Binding-site contacts:
Ligand atom C7 contacts residue THR311 of chain 1.A at 3.7 Å.
Ligand atom N3 contacts residue THR311 of chain 1.A at 3.1 Å (h-bond).
Ligand atom C9 contacts residue THR311 of chain 1.A at 3.9 Å.
Ligand atom N contacts residue ASP308 of chain 1.A at 3.5 Å (salt-bridge).
Ligand atom N contacts residue DMS1 of chain 1.B at 3.0 Å (h-bond).
Ligand atom C contacts residue ASP124 of chain 1.A at 3.8 Å.
Ligand atom N1 contacts residue ASP308 of chain 1.A at 3.1 Å (salt-bridge).
Ligand atom C3 contacts residue TYR168 of chain 1.A at 3.5 Å (hydrophobic).
Ligand atom C4 contacts residue TYR168 of chain 1.A at 3.6 Å (hydrophobic).
Ligand atom C3 contacts residue LEU214 of chain 1.A at 3.7 Å (hydrophobic).
Ligand atom C2 contacts residue ASP124 of chain 1.A at 3.4 Å.
Ligand atom N3 contacts residue DMS1 of chain 1.C at 3.7 Å.
Ligand atom C6 contacts residue GLY310 of chain 1.A at 3.5 Å.
Ligand atom C7 contacts residue DMS1 of chain 1.B at 3.6 Å.
Ligand atom N3 contacts residue DMS1 of chain 1.B at 3.2 Å (h-bond).
Ligand atom C12 contacts residue GLY169 of chain 1.A at 3.8 Å.
Ligand atom N contacts residue GLY310 of chain 1.A at 3.3 Å (h-bond).
Ligand atom N1 contacts residue ASP124 of chain 1.A at 2.9 Å (salt-bridge).
Ligand atom C11 contacts residue TYR315 of chain 1.A at 3.5 Å (hydrophobic).
Ligand atom C1 contacts residue GLY310 of chain 1.A at 3.3 Å.
Ligand atom C contacts residue ASP308 of chain 1.A at 3.8 Å.
Ligand atom C9 contacts residue TYR315 of chain 1.A at 3.9 Å (hydrophobic).
Ligand atom C5 contacts residue TYR168 of chain 1.A at 3.6 Å (hydrophobic).
Ligand atom C contacts residue GLY310 of chain 1.A at 3.1 Å.
Ligand atom C2 contacts residue LEU214 of chain 1.A at 3.7 Å (hydrophobic).
Ligand atom N2 contacts residue DMS1 of chain 1.B at 3.8 Å.
Ligand atom N2 contacts residue DMS1 of chain 1.C at 3.6 Å.
Ligand atom C2 contacts residue TYR168 of chain 1.A at 3.4 Å (hydrophobic).
Ligand atom C13 contacts residue ASP170 of chain 1.A at 3.6 Å.
Ligand atom C1 contacts residue TYR168 of chain 1.A at 3.9 Å (hydrophobic).
Ligand atom C10 contacts residue TYR315 of chain 1.A at 3.4 Å (hydrophobic).
Ligand atom C5 contacts residue ASP170 of chain 1.A at 3.5 Å.
Ligand atom C6 contacts residue TYR168 of chain 1.A at 3.9 Å (hydrophobic).
Ligand atom C7 contacts residue GLY310 of chain 1.A at 3.6 Å.
Ligand atom N2 contacts residue THR311 of chain 1.A at 3.8 Å.
Ligand atom C13 contacts residue GLY169 of chain 1.A at 3.6 Å.
Ligand atom C contacts residue THR311 of chain 1.A at 3.9 Å.
Ligand atom N1 contacts residue GLY310 of chain 1.A at 3.5 Å.
Ligand atom C9 contacts residue ILE393 of chain 1.A at 3.7 Å (hydrophobic).
Ligand atom N contacts residue THR311 of chain 1.A at 2.9 Å (h-bond).

This small molecule binds to this protein.
Small molecule (SMILES): [H]/N=C1\N/C(=N\Nc2ccccc2)c2ccccc21

Sequence of chain 1.A:
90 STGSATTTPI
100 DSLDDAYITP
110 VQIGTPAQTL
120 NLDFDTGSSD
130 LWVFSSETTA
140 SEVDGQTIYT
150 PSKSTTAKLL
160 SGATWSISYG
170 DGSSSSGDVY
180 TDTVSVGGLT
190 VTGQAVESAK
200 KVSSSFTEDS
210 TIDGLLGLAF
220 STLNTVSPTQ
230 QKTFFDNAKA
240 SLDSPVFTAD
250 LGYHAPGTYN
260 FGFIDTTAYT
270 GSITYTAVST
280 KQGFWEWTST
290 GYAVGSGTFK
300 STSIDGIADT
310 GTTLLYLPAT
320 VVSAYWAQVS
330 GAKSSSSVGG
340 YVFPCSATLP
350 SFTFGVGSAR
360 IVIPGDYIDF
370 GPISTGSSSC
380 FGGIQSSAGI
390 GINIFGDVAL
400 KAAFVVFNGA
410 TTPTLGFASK